Sequence of chain 1.A:
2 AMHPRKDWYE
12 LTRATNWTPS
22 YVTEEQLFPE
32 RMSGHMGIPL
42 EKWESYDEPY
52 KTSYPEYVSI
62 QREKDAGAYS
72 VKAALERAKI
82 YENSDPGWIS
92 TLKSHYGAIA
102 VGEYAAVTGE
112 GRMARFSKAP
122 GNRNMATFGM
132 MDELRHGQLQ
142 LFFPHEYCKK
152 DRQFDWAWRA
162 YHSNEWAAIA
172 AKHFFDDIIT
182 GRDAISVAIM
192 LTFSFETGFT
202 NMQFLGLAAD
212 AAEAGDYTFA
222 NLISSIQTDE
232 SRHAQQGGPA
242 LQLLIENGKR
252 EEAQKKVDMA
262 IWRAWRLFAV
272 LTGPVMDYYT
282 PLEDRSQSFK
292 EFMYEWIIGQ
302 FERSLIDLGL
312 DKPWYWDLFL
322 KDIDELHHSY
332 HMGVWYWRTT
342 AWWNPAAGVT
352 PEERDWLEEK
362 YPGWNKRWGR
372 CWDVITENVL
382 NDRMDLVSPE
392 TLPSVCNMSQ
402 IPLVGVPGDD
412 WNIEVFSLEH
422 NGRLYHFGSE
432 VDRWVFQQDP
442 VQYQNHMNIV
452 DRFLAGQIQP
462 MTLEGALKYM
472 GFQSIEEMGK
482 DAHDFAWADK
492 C

Binding-site contacts:
Ligand atom C5 contacts residue LEU393 of chain 1.A at 3.8 Å (hydrophobic).
Ligand atom N4 contacts residue GLU391 of chain 1.A at 4.1 Å.
Ligand atom C2 contacts residue LEU393 of chain 1.A at 4.1 Å (hydrophobic).
Ligand atom C2 contacts residue THR392 of chain 1.A at 3.4 Å.
Ligand atom C6 contacts residue THR463 of chain 1.A at 3.7 Å.
Ligand atom C4 contacts residue THR463 of chain 1.A at 3.7 Å.
Ligand atom O1' contacts residue PAB1 of chain 1.H at 2.7 Å (h-bond).
Ligand atom C4 contacts residue LEU464 of chain 1.A at 3.5 Å (hydrophobic).
Ligand atom C1' contacts residue PAB1 of chain 1.H at 3.3 Å.
Ligand atom C6 contacts residue PHE454 of chain 1.A at 4.0 Å (hydrophobic).
Ligand atom N4 contacts residue LEU464 of chain 1.A at 3.8 Å.
Ligand atom O2' contacts residue TRP338 of chain 1.A at 3.5 Å (h-bond).
Ligand atom C6 contacts residue LEU393 of chain 1.A at 3.3 Å (hydrophobic).
Ligand atom N4 contacts residue THR463 of chain 1.A at 3.5 Å.
Ligand atom C3 contacts residue LEU464 of chain 1.A at 4.0 Å (hydrophobic).
Ligand atom C6 contacts residue LEU464 of chain 1.A at 3.8 Å (hydrophobic).
Ligand atom C5 contacts residue LEU464 of chain 1.A at 3.4 Å (hydrophobic).
Ligand atom C2 contacts residue GLU391 of chain 1.A at 3.9 Å.
Ligand atom C6 contacts residue ALA467 of chain 1.A at 4.3 Å (hydrophobic).
Ligand atom O2' contacts residue PAB1 of chain 1.H at 2.8 Å (h-bond).
Ligand atom O2' contacts residue THR392 of chain 1.A at 3.3 Å (h-bond).
Ligand atom O2' contacts residue LEU393 of chain 1.A at 4.1 Å.
Ligand atom C1' contacts residue LEU393 of chain 1.A at 3.6 Å (hydrophobic).
Ligand atom C4 contacts residue LEU393 of chain 1.A at 4.4 Å (hydrophobic).
Ligand atom C4 contacts residue GLU391 of chain 1.A at 4.2 Å.
Ligand atom C5 contacts residue PHE454 of chain 1.A at 3.8 Å (hydrophobic).
Ligand atom C3 contacts residue GLU391 of chain 1.A at 3.4 Å.
Ligand atom C1 contacts residue LEU393 of chain 1.A at 3.4 Å (hydrophobic).
Ligand atom C3 contacts residue THR392 of chain 1.A at 3.6 Å.
Ligand atom C2 contacts residue LEU464 of chain 1.A at 4.2 Å (hydrophobic).
Ligand atom N4 contacts residue MET462 of chain 1.A at 3.7 Å.
Ligand atom O1' contacts residue LEU393 of chain 1.A at 3.4 Å.
Ligand atom C5 contacts residue THR463 of chain 1.A at 3.2 Å.
Ligand atom C5 contacts residue MET462 of chain 1.A at 4.1 Å (hydrophobic).
Ligand atom C1' contacts residue THR392 of chain 1.A at 3.9 Å.
Ligand atom C1' contacts residue LEU464 of chain 1.A at 4.0 Å (hydrophobic).
Ligand atom C1 contacts residue LEU464 of chain 1.A at 4.0 Å (hydrophobic).
Ligand atom O2' contacts residue LEU464 of chain 1.A at 3.9 Å.
Ligand atom C1 contacts residue THR392 of chain 1.A at 4.0 Å.
Ligand atom O1' contacts residue ALA467 of chain 1.A at 3.7 Å.

The small molecule below binds the protein below.
Small molecule (SMILES): Nc1ccc(C(=O)O)cc1